Binding-site contacts:
Ligand atom N6 contacts residue SER260 of chain 1.G at 3.5 Å (h-bond).
Ligand atom C1' contacts residue SER224 of chain 1.G at 3.3 Å.
Ligand atom O3' contacts residue B121 of chain 1.LA at 2.8 Å (h-bond).
Ligand atom C4 contacts residue SER224 of chain 1.G at 3.7 Å.
Ligand atom C5' contacts residue PGO1 of chain 1.HA at 3.3 Å.
Ligand atom C4 contacts residue THR259 of chain 1.G at 3.3 Å.
Ligand atom C6 contacts residue SER260 of chain 1.G at 3.2 Å.
Ligand atom O2' contacts residue SER224 of chain 1.G at 2.8 Å (h-bond).
Ligand atom N1 contacts residue SER260 of chain 1.G at 3.3 Å.
Ligand atom C1' contacts residue THR259 of chain 1.G at 3.6 Å.
Ligand atom C8 contacts residue VAL300 of chain 1.G at 3.4 Å (hydrophobic).
Ligand atom C2' contacts residue SER224 of chain 1.G at 3.1 Å.
Ligand atom N6 contacts residue SER264 of chain 1.G at 3.6 Å.
Ligand atom N7 contacts residue SER301 of chain 1.G at 3.0 Å (h-bond).
Ligand atom C5 contacts residue B121 of chain 1.LA at 3.4 Å.
Ligand atom C4' contacts residue B121 of chain 1.LA at 3.6 Å.
Ligand atom N3 contacts residue THR259 of chain 1.G at 3.6 Å.
Ligand atom C2 contacts residue VAL225 of chain 1.G at 3.6 Å (hydrophobic).
Ligand atom C2 contacts residue THR259 of chain 1.G at 3.7 Å.
Ligand atom O2' contacts residue THR222 of chain 1.G at 3.3 Å (h-bond).
Ligand atom C5' contacts residue B121 of chain 1.LA at 3.2 Å.
Ligand atom C8 contacts residue SER301 of chain 1.G at 3.2 Å.
Ligand atom C4' contacts residue THR222 of chain 1.G at 3.7 Å.
Ligand atom C4 contacts residue B121 of chain 1.LA at 3.4 Å.
Ligand atom O4' contacts residue THR222 of chain 1.G at 3.5 Å.
Ligand atom C5' contacts residue PHE374 of chain 1.G at 3.7 Å (hydrophobic).
Ligand atom N3 contacts residue SER224 of chain 1.G at 2.9 Å (h-bond).
Ligand atom O2' contacts residue B121 of chain 1.LA at 3.0 Å (h-bond).
Ligand atom C2 contacts residue SER260 of chain 1.G at 3.6 Å.
Ligand atom C8 contacts residue B121 of chain 1.LA at 3.4 Å.
Ligand atom C5 contacts residue SER260 of chain 1.G at 3.5 Å.
Ligand atom N7 contacts residue B121 of chain 1.LA at 3.4 Å.
Ligand atom N1 contacts residue SER264 of chain 1.G at 3.6 Å.
Ligand atom N9 contacts residue B121 of chain 1.LA at 3.4 Å.
Ligand atom N6 contacts residue SER299 of chain 1.G at 3.1 Å (h-bond).
Ligand atom N6 contacts residue GLY261 of chain 1.G at 3.0 Å (h-bond).
Ligand atom C3' contacts residue B121 of chain 1.LA at 3.5 Å.
Ligand atom N9 contacts residue THR259 of chain 1.G at 3.3 Å.
Ligand atom N7 contacts residue VAL300 of chain 1.G at 3.2 Å.
Ligand atom C5' contacts residue SER301 of chain 1.G at 3.3 Å.

Sequence of chain 1.G:
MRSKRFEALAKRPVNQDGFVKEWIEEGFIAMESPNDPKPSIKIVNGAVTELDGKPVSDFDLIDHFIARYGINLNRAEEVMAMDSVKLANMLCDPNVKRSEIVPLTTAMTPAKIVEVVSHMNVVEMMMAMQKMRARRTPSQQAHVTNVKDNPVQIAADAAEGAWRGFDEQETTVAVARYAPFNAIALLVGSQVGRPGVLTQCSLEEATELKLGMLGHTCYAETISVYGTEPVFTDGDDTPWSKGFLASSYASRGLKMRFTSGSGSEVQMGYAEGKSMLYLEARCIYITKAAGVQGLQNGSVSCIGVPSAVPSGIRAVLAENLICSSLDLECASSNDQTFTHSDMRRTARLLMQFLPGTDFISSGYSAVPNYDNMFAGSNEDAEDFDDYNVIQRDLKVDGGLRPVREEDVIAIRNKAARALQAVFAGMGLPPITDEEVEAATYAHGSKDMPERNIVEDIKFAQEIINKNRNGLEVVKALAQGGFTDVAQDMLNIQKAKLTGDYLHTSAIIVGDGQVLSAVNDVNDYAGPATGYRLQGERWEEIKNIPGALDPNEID

The small molecule below binds the protein below.
Small molecule (SMILES): C[C@H]1O[C@@H](n2cnc3c(N)ncnc32)[C@H](O)[C@@H]1O